The small molecule below binds the protein below.
Small molecule (SMILES): CC(=O)Nc1cc2cccnc2c2ncccc12

Sequence of chain 1.A:
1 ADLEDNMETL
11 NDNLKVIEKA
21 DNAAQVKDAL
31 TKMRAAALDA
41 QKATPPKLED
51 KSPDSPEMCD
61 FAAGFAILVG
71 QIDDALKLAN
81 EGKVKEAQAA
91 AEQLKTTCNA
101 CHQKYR

Binding-site contacts:
Ligand atom CAG contacts residue ASP54 of chain 1.A at 3.6 Å.
Ligand atom CAA contacts residue CYS59 of chain 1.A at 1.8 Å (hydrophobic).
Ligand atom CAO contacts residue ASP54 of chain 1.A at 4.0 Å.
Ligand atom NAL contacts residue CYS59 of chain 1.A at 3.8 Å.
Ligand atom CAI contacts residue ASP54 of chain 1.A at 3.7 Å.
Ligand atom CAA contacts residue PRO53 of chain 1.A at 4.2 Å (hydrophobic).
Ligand atom CAN contacts residue PRO53 of chain 1.A at 4.4 Å (hydrophobic).
Ligand atom CAM contacts residue PRO53 of chain 1.A at 4.1 Å (hydrophobic).
Ligand atom OAB contacts residue CYS59 of chain 1.A at 3.0 Å (h-bond).
Ligand atom CAM contacts residue CYS59 of chain 1.A at 2.7 Å (hydrophobic).
Ligand atom NAL contacts residue PRO53 of chain 1.A at 3.8 Å.
Ligand atom OAB contacts residue ASP54 of chain 1.A at 4.5 Å.